Sequence of chain 1.A:
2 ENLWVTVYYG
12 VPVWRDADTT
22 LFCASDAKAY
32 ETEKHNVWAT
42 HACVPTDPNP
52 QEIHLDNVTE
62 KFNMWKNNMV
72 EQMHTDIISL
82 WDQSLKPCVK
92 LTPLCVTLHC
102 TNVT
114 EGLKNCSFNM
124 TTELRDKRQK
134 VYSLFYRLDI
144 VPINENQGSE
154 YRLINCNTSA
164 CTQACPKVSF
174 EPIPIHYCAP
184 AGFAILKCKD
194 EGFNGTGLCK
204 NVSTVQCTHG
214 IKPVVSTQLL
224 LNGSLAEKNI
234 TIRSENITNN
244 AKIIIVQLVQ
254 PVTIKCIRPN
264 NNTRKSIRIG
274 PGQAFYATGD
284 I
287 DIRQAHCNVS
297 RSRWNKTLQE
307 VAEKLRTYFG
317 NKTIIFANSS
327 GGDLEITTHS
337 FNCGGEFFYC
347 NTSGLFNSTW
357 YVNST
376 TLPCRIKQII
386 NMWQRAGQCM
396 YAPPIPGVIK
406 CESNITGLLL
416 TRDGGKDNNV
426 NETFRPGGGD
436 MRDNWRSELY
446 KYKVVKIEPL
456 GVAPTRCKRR

The small molecule below binds the protein below.
Small molecule (SMILES): CC(=O)N[C@H]1[C@H](O[C@H]2[C@H](O)[C@@H](NC(C)=O)CO[C@@H]2CO)O[C@H](CO)[C@@H](O[C@@H]2O[C@H](CO[C@H]3O[C@H](CO)[C@@H](O)[C@H](O)[C@@H]3O)[C@@H](O)[C@H](O)[C@@H]2O)[C@@H]1O

Binding-site contacts:
Ligand atom C2 contacts residue GLU407 of chain 1.A at 3.8 Å.
Ligand atom C1 contacts residue ASN225 of chain 1.A at 1.4 Å.
Ligand atom O4 contacts residue LYS405 of chain 1.A at 3.9 Å.
Ligand atom O6 contacts residue CYS406 of chain 1.A at 3.4 Å.
Ligand atom C4 contacts residue GLU407 of chain 1.A at 3.6 Å.
Ligand atom C5 contacts residue PRO175 of chain 1.A at 3.9 Å (hydrophobic).
Ligand atom O3 contacts residue SER408 of chain 1.A at 3.9 Å.
Ligand atom O6 contacts residue ASN338 of chain 1.A at 3.8 Å.
Ligand atom C4 contacts residue SER408 of chain 1.A at 3.2 Å.
Ligand atom O5 contacts residue PRO175 of chain 1.A at 4.1 Å.
Ligand atom O6 contacts residue LYS405 of chain 1.A at 2.7 Å (salt-bridge).
Ligand atom C6 contacts residue LYS405 of chain 1.A at 3.6 Å.
Ligand atom N2 contacts residue ASN225 of chain 1.A at 3.0 Å (h-bond).
Ligand atom O6 contacts residue PRO175 of chain 1.A at 3.5 Å.
Ligand atom O5 contacts residue CYS406 of chain 1.A at 3.8 Å.
Ligand atom O7 contacts residue SER408 of chain 1.A at 3.7 Å.
Ligand atom C2 contacts residue ASN225 of chain 1.A at 2.5 Å.
Ligand atom O7 contacts residue ASN409 of chain 1.A at 2.9 Å (h-bond).
Ligand atom O5 contacts residue SER408 of chain 1.A at 2.9 Å (h-bond).
Ligand atom C6 contacts residue PRO175 of chain 1.A at 4.0 Å (hydrophobic).
Ligand atom O6 contacts residue CYS339 of chain 1.A at 3.8 Å.
Ligand atom C4 contacts residue LYS405 of chain 1.A at 3.9 Å.
Ligand atom O7 contacts residue ASN225 of chain 1.A at 3.2 Å (h-bond).
Ligand atom C1 contacts residue SER408 of chain 1.A at 3.5 Å.
Ligand atom C4 contacts residue CYS406 of chain 1.A at 3.9 Å (hydrophobic).
Ligand atom C8 contacts residue ASN409 of chain 1.A at 3.7 Å.
Ligand atom C6 contacts residue GLY340 of chain 1.A at 3.6 Å.
Ligand atom C7 contacts residue ASN409 of chain 1.A at 4.1 Å.
Ligand atom C7 contacts residue ASN225 of chain 1.A at 3.1 Å.
Ligand atom O5 contacts residue ASN225 of chain 1.A at 2.3 Å (h-bond).
Ligand atom C3 contacts residue SER408 of chain 1.A at 3.6 Å.
Ligand atom C8 contacts residue ASN225 of chain 1.A at 3.5 Å.
Ligand atom C6 contacts residue SER408 of chain 1.A at 3.6 Å.
Ligand atom C5 contacts residue ASN225 of chain 1.A at 3.6 Å.
Ligand atom C2 contacts residue SER408 of chain 1.A at 3.2 Å.
Ligand atom C3 contacts residue GLU407 of chain 1.A at 3.4 Å.
Ligand atom C3 contacts residue ASN225 of chain 1.A at 3.8 Å.
Ligand atom C5 contacts residue SER408 of chain 1.A at 3.4 Å.
Ligand atom O6 contacts residue GLY340 of chain 1.A at 3.8 Å.
Ligand atom O3 contacts residue GLU407 of chain 1.A at 2.6 Å (salt-bridge).